Binding-site contacts:
Ligand atom C5 contacts residue GLY18 of chain 1.A at 3.5 Å.
Ligand atom O7 contacts residue GLY18 of chain 1.A at 4.2 Å.
Ligand atom C7 contacts residue ARG21 of chain 1.A at 3.5 Å.
Ligand atom O7 contacts residue THR4 of chain 1.A at 4.0 Å.
Ligand atom N2 contacts residue ASN15 of chain 1.A at 3.0 Å (h-bond).
Ligand atom C8 contacts residue SER22 of chain 1.A at 3.9 Å.
Ligand atom C1 contacts residue VAL20 of chain 1.A at 3.2 Å (hydrophobic).
Ligand atom N2 contacts residue THR4 of chain 1.A at 4.3 Å.
Ligand atom C7 contacts residue THR4 of chain 1.A at 3.8 Å.
Ligand atom O7 contacts residue ARG21 of chain 1.A at 2.8 Å (salt-bridge).
Ligand atom C3 contacts residue VAL20 of chain 1.A at 3.4 Å (hydrophobic).
Ligand atom C7 contacts residue VAL20 of chain 1.A at 3.7 Å (hydrophobic).
Ligand atom O3 contacts residue VAL20 of chain 1.A at 4.3 Å.
Ligand atom C5 contacts residue ASN15 of chain 1.A at 3.5 Å.
Ligand atom O5 contacts residue GLY18 of chain 1.A at 3.6 Å.
Ligand atom O4 contacts residue ARG21 of chain 1.A at 4.2 Å.
Ligand atom C7 contacts residue GLY18 of chain 1.A at 4.1 Å.
Ligand atom C5 contacts residue VAL20 of chain 1.A at 4.5 Å (hydrophobic).
Ligand atom C3 contacts residue ARG21 of chain 1.A at 4.0 Å.
Ligand atom O5 contacts residue ASN15 of chain 1.A at 2.2 Å (h-bond).
Ligand atom C8 contacts residue PHE9 of chain 1.A at 3.9 Å (hydrophobic).
Ligand atom C8 contacts residue VAL20 of chain 1.A at 3.8 Å (hydrophobic).
Ligand atom N2 contacts residue ARG21 of chain 1.A at 4.2 Å.
Ligand atom C5 contacts residue ARG21 of chain 1.A at 4.0 Å.
Ligand atom C8 contacts residue ARG21 of chain 1.A at 3.5 Å.
Ligand atom C4 contacts residue ASN15 of chain 1.A at 4.1 Å.
Ligand atom C4 contacts residue ARG21 of chain 1.A at 4.3 Å.
Ligand atom C1 contacts residue GLY18 of chain 1.A at 4.3 Å.
Ligand atom C2 contacts residue VAL20 of chain 1.A at 3.2 Å (hydrophobic).
Ligand atom C1 contacts residue ASN15 of chain 1.A at 1.4 Å.
Ligand atom N2 contacts residue VAL20 of chain 1.A at 2.6 Å (h-bond).
Ligand atom C7 contacts residue ASN15 of chain 1.A at 3.8 Å.
Ligand atom C8 contacts residue GLY18 of chain 1.A at 3.6 Å.
Ligand atom C6 contacts residue GLY18 of chain 1.A at 3.6 Å.
Ligand atom O5 contacts residue VAL20 of chain 1.A at 4.3 Å.
Ligand atom O7 contacts residue ASN15 of chain 1.A at 4.2 Å.
Ligand atom C1 contacts residue ARG21 of chain 1.A at 4.3 Å.
Ligand atom C8 contacts residue THR4 of chain 1.A at 3.8 Å.
Ligand atom C2 contacts residue ASN15 of chain 1.A at 2.4 Å.
Ligand atom C3 contacts residue ASN15 of chain 1.A at 3.7 Å.

Sequence of chain 1.A:
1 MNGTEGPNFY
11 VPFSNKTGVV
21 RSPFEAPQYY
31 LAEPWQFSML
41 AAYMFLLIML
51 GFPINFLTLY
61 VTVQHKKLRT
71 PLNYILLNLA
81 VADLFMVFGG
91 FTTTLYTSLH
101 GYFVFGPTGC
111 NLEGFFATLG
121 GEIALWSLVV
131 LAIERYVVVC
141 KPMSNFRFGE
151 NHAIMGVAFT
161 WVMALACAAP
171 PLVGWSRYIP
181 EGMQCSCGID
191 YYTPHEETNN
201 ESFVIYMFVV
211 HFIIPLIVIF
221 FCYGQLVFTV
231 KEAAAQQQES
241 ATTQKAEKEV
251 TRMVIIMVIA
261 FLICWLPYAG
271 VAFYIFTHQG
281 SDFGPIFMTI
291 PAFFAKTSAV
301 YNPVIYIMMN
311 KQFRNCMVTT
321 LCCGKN

A small-molecule ligand and the protein it binds are described below.
Small molecule (SMILES): CC(=O)N[C@H]1[C@H](O[C@H]2[C@H](O)[C@@H](NC(C)=O)CO[C@@H]2CO)O[C@H](CO)[C@@H](O[C@@H]2O[C@H](CO)[C@@H](O)[C@H](O[C@@H]3O[C@H](CO)[C@@H](O)[C@H](O)[C@@H]3O)[C@@H]2O)[C@@H]1O